Sequence of chain 44.D:
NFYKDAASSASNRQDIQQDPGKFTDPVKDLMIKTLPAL

Sequence of chain 44.B:
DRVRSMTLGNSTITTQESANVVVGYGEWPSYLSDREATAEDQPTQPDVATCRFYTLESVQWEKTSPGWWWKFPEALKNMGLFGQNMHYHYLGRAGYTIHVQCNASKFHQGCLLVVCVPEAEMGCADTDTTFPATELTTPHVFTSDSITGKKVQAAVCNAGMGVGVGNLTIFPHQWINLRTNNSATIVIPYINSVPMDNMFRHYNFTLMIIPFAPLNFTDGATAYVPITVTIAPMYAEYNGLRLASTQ

A small-molecule ligand and the protein it binds are described below.
Small molecule (SMILES): Nc1nc2[nH]cnc2c(=O)[nH]1

Binding-site contacts:
Ligand atom C4 contacts residue TRP38 of chain 44.B at 4.1 Å (hydrophobic).
Ligand atom N3 contacts residue TRP38 of chain 44.B at 4.3 Å.
Ligand atom C8 contacts residue TRP38 of chain 44.B at 4.1 Å (hydrophobic).
Ligand atom N9 contacts residue TRP38 of chain 44.B at 4.4 Å.
Ligand atom C2 contacts residue TRP38 of chain 44.B at 4.2 Å (hydrophobic).
Ligand atom O6 contacts residue LYS58 of chain 44.D at 4.2 Å.
Ligand atom C5 contacts residue TRP38 of chain 44.B at 3.9 Å (hydrophobic).
Ligand atom O6 contacts residue TRP38 of chain 44.B at 3.7 Å.
Ligand atom N1 contacts residue TRP38 of chain 44.B at 4.1 Å.
Ligand atom C6 contacts residue TRP38 of chain 44.B at 3.9 Å (hydrophobic).
Ligand atom N1 contacts residue LYS58 of chain 44.D at 4.0 Å.
Ligand atom N7 contacts residue TRP38 of chain 44.B at 3.7 Å.